Binding-site contacts:
Ligand atom CBM contacts residue LEU67 of chain 1.B at 3.5 Å (hydrophobic).
Ligand atom CBC contacts residue VAL60 of chain 1.B at 3.5 Å (hydrophobic).
Ligand atom CAA contacts residue LEU65 of chain 1.B at 3.9 Å (hydrophobic).
Ligand atom OBA contacts residue ILE119 of chain 1.B at 3.8 Å.
Ligand atom CBI contacts residue ASN113 of chain 1.B at 3.9 Å.
Ligand atom CBC contacts residue ILE119 of chain 1.B at 3.7 Å (hydrophobic).
Ligand atom CAZ contacts residue VAL60 of chain 1.B at 3.6 Å (hydrophobic).
Ligand atom CBL contacts residue LEU67 of chain 1.B at 3.8 Å (hydrophobic).
Ligand atom CAX contacts residue ILE119 of chain 1.B at 3.5 Å (hydrophobic).
Ligand atom CAJ contacts residue GLN58 of chain 1.B at 3.8 Å.
Ligand atom OBA contacts residue CYS109 of chain 1.B at 3.8 Å.
Ligand atom CAX contacts residue ASN113 of chain 1.B at 3.5 Å.
Ligand atom CAZ contacts residue ILE119 of chain 1.B at 3.8 Å (hydrophobic).
Ligand atom N contacts residue LEU65 of chain 1.B at 3.8 Å.
Ligand atom CBC contacts residue PHE56 of chain 1.B at 3.6 Å (hydrophobic).
Ligand atom NAY contacts residue VAL60 of chain 1.B at 3.4 Å.
Ligand atom OAK contacts residue ASP61 of chain 1.B at 3.5 Å (salt-bridge).
Ligand atom CAX contacts residue VAL60 of chain 1.B at 3.8 Å (hydrophobic).
Ligand atom CAF contacts residue LEU65 of chain 1.B at 3.5 Å (hydrophobic).
Ligand atom CBI contacts residue ASP117 of chain 1.B at 3.8 Å.
Ligand atom OBA contacts residue ASN113 of chain 1.B at 2.6 Å (h-bond).
Ligand atom FAT contacts residue ASP118 of chain 1.B at 3.8 Å.
Ligand atom O contacts residue ILE119 of chain 1.B at 3.8 Å.
Ligand atom C contacts residue ASN113 of chain 1.B at 3.9 Å.
Ligand atom OAK contacts residue GLN58 of chain 1.B at 4.0 Å.
Ligand atom CA contacts residue LEU67 of chain 1.B at 3.6 Å (hydrophobic).
Ligand atom CAW contacts residue ASN113 of chain 1.B at 3.8 Å.
Ligand atom CBC contacts residue PRO55 of chain 1.B at 3.9 Å (hydrophobic).
Ligand atom OAK contacts residue VAL60 of chain 1.B at 3.8 Å.
Ligand atom CAE contacts residue LEU65 of chain 1.B at 3.7 Å (hydrophobic).
Ligand atom CAI contacts residue LEU65 of chain 1.B at 3.7 Å (hydrophobic).
Ligand atom CAS contacts residue LEU65 of chain 1.B at 3.7 Å (hydrophobic).
Ligand atom CAR contacts residue ILE119 of chain 1.B at 3.8 Å (hydrophobic).
Ligand atom OAK contacts residue PRO59 of chain 1.B at 3.4 Å (h-bond).
Ligand atom CAR contacts residue PRO55 of chain 1.B at 4.0 Å (hydrophobic).
Ligand atom O contacts residue ASN113 of chain 1.B at 3.7 Å.
Ligand atom CAR contacts residue TRP54 of chain 1.B at 3.8 Å (hydrophobic).
Ligand atom CAW contacts residue ILE119 of chain 1.B at 3.9 Å (hydrophobic).
Ligand atom NAY contacts residue ILE119 of chain 1.B at 3.5 Å.
Ligand atom CBJ contacts residue ASP117 of chain 1.B at 3.6 Å.

A protein and the small-molecule ligand that binds it are described below.
Small molecule (SMILES): Cc1cc(F)cc(C)c1Oc1ccc(C(C)(C)O)cc1-c1cn(C)c(=O)cc1NCC(=O)N1CCOCC1

Sequence of chain 1.B:
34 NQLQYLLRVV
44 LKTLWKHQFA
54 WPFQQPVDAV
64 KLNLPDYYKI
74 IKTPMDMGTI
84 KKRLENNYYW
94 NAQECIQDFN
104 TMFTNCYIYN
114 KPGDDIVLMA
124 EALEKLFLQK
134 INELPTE